Sequence of chain 60.N:
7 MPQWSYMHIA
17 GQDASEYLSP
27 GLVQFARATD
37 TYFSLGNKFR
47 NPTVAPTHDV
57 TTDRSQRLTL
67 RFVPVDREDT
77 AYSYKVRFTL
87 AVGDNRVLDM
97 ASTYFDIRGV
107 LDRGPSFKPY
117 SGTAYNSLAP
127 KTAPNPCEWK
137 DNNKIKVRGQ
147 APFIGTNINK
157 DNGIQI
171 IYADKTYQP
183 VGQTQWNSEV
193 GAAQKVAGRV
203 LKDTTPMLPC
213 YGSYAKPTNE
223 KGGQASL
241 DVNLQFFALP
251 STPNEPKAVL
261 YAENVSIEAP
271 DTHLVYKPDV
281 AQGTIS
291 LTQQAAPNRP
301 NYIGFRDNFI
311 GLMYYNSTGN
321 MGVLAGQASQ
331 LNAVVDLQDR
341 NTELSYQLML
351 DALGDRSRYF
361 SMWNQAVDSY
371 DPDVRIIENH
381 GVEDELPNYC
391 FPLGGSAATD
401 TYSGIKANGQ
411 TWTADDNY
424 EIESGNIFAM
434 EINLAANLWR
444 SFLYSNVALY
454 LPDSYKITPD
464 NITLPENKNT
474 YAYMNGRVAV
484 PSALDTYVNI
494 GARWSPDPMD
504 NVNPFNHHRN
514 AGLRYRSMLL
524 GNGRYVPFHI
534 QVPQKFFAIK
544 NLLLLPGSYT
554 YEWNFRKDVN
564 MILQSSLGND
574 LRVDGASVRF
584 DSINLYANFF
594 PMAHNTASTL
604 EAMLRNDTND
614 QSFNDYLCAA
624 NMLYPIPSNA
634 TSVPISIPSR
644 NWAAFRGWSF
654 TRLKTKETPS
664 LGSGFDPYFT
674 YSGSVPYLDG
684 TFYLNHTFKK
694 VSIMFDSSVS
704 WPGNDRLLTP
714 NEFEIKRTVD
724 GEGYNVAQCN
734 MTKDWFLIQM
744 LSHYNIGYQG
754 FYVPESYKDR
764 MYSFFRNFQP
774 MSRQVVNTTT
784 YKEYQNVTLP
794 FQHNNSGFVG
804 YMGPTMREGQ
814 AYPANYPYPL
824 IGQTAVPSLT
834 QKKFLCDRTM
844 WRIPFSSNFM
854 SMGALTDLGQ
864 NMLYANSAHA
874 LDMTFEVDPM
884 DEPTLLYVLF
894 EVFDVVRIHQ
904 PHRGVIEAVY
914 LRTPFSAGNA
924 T

Binding-site contacts:
Ligand atom OG1 contacts residue THR49 of chain 60.O at 4.2 Å.
Ligand atom O contacts residue GLY17 of chain 60.O at 4.0 Å.
Ligand atom CB contacts residue PRO48 of chain 60.O at 3.9 Å (hydrophobic).
Ligand atom N contacts residue PRO52 of chain 60.O at 4.0 Å.
Ligand atom NH1 contacts residue PHE31 of chain 60.N at 3.0 Å.
Ligand atom CD1 contacts residue TYR38 of chain 60.N at 4.4 Å (hydrophobic).
Ligand atom CD2 contacts residue ASP55 of chain 60.O at 3.8 Å.
Ligand atom CA contacts residue PRO52 of chain 60.O at 4.1 Å (hydrophobic).
Ligand atom CG contacts residue TYR38 of chain 60.N at 3.7 Å (hydrophobic).
Ligand atom CB contacts residue TYR38 of chain 60.N at 3.6 Å (hydrophobic).
Ligand atom NH1 contacts residue GLY27 of chain 60.N at 4.4 Å.
Ligand atom NH1 contacts residue MET606 of chain 60.O at 4.0 Å.
Ligand atom O contacts residue PRO52 of chain 60.O at 4.0 Å.
Ligand atom N contacts residue VAL50 of chain 60.O at 3.6 Å (h-bond).
Ligand atom CD2 contacts residue HIS54 of chain 60.O at 4.4 Å.
Ligand atom CB contacts residue THR49 of chain 60.O at 4.0 Å.
Ligand atom CZ contacts residue PHE31 of chain 60.N at 4.3 Å (hydrophobic).
Ligand atom CB contacts residue VAL56 of chain 60.O at 4.2 Å (hydrophobic).
Ligand atom CD1 contacts residue ALA34 of chain 60.N at 4.3 Å (hydrophobic).
Ligand atom C contacts residue VAL50 of chain 60.O at 3.6 Å (hydrophobic).
Ligand atom CA contacts residue VAL50 of chain 60.O at 3.0 Å (hydrophobic).
Ligand atom CB contacts residue ALA34 of chain 60.N at 4.3 Å (hydrophobic).
Ligand atom CA contacts residue ALA51 of chain 60.O at 4.4 Å (hydrophobic).
Ligand atom O contacts residue THR49 of chain 60.O at 4.2 Å.
Ligand atom O contacts residue VAL50 of chain 60.O at 3.7 Å.
Ligand atom CE2 contacts residue THR599 of chain 60.O at 4.2 Å.
Ligand atom CD2 contacts residue VAL56 of chain 60.O at 3.8 Å (hydrophobic).
Ligand atom CA contacts residue PRO48 of chain 60.O at 4.2 Å (hydrophobic).
Ligand atom C contacts residue PRO48 of chain 60.O at 3.9 Å (hydrophobic).
Ligand atom CZ contacts residue PHE31 of chain 60.N at 4.2 Å (hydrophobic).
Ligand atom O contacts residue PRO48 of chain 60.O at 3.4 Å.
Ligand atom NH2 contacts residue MET606 of chain 60.O at 4.2 Å.
Ligand atom CB contacts residue PRO52 of chain 60.O at 3.8 Å (hydrophobic).
Ligand atom O contacts residue ALA34 of chain 60.N at 4.1 Å.
Ligand atom CE2 contacts residue ASP55 of chain 60.O at 3.6 Å.
Ligand atom CD2 contacts residue TYR38 of chain 60.N at 3.8 Å (hydrophobic).
Ligand atom N contacts residue VAL50 of chain 60.O at 4.2 Å.
Ligand atom C contacts residue PRO52 of chain 60.O at 4.2 Å (hydrophobic).
Ligand atom NH2 contacts residue THR602 of chain 60.O at 4.4 Å.
Ligand atom OG1 contacts residue PRO48 of chain 60.O at 3.1 Å.

The protein below binds the small molecule below.
Small molecule (SMILES): CSCC[C@H](NC(=O)[C@H](Cc1ccccc1)NC(=O)[C@H]1CCCN1C(=O)[C@@H](N)CCCN=C(N)N)C(=O)NCC(=O)N[C@@H](C=O)[C@@H](C)O

Sequence of chain 60.O:
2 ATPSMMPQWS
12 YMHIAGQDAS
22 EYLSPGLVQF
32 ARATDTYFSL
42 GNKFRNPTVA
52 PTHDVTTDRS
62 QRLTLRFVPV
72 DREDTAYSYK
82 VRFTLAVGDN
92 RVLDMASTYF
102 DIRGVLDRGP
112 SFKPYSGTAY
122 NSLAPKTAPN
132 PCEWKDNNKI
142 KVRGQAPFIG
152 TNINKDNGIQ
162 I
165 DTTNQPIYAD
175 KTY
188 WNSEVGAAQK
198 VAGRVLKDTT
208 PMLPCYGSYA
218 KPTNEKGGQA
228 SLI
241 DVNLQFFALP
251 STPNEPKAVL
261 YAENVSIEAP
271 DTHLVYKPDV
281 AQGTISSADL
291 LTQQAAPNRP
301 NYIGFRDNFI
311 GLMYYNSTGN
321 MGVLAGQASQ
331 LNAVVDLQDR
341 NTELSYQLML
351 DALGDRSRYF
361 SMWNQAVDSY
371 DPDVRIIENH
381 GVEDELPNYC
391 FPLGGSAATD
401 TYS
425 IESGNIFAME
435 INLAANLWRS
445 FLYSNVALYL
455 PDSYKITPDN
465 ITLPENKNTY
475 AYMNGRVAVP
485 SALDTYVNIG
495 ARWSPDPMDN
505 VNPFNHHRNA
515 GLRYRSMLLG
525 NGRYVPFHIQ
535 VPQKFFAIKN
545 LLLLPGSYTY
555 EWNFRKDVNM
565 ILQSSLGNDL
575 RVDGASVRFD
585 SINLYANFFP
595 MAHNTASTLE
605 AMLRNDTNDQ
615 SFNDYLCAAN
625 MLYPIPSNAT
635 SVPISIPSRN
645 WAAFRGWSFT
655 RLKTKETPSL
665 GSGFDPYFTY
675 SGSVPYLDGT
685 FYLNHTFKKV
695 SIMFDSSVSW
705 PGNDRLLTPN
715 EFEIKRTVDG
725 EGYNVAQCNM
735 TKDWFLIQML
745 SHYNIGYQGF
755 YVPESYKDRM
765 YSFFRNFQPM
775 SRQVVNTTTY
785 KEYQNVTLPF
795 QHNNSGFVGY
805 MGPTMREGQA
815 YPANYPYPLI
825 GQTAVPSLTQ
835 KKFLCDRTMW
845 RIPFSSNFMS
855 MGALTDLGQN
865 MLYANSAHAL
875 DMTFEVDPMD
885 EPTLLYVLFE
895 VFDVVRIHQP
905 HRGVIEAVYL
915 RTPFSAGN

Sequence of chain 60.P:
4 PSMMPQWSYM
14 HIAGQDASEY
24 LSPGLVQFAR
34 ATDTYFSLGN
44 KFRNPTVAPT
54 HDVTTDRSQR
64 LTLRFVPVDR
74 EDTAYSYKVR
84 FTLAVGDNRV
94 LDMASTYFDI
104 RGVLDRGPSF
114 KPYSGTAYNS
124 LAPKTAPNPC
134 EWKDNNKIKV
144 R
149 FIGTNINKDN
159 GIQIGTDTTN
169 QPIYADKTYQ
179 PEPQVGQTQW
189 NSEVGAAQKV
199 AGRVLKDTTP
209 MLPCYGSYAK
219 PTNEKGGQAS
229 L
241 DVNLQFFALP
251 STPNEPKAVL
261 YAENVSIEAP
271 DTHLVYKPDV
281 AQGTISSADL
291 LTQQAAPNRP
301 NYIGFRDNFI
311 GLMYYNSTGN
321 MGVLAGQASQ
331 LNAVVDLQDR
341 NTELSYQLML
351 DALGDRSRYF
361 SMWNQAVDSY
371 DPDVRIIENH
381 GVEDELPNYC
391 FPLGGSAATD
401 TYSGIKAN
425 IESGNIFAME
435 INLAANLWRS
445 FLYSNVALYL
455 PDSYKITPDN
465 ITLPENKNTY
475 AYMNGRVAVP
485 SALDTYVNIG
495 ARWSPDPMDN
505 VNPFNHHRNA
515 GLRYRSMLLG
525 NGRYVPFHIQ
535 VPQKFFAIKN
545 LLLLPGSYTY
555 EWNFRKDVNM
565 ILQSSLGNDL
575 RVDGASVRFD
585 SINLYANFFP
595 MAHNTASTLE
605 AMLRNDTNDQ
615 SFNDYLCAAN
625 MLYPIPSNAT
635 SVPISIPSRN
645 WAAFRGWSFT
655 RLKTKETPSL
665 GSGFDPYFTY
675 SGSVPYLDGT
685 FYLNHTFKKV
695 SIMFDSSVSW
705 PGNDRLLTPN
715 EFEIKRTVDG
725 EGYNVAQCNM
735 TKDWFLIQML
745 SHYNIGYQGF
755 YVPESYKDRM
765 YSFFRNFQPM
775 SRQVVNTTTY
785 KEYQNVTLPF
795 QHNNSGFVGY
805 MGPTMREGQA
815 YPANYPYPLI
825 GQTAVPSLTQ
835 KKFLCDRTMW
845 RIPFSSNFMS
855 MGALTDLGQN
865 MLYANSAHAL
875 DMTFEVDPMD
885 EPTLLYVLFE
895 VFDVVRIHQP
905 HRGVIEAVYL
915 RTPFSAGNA